Sequence of chain 1.B:
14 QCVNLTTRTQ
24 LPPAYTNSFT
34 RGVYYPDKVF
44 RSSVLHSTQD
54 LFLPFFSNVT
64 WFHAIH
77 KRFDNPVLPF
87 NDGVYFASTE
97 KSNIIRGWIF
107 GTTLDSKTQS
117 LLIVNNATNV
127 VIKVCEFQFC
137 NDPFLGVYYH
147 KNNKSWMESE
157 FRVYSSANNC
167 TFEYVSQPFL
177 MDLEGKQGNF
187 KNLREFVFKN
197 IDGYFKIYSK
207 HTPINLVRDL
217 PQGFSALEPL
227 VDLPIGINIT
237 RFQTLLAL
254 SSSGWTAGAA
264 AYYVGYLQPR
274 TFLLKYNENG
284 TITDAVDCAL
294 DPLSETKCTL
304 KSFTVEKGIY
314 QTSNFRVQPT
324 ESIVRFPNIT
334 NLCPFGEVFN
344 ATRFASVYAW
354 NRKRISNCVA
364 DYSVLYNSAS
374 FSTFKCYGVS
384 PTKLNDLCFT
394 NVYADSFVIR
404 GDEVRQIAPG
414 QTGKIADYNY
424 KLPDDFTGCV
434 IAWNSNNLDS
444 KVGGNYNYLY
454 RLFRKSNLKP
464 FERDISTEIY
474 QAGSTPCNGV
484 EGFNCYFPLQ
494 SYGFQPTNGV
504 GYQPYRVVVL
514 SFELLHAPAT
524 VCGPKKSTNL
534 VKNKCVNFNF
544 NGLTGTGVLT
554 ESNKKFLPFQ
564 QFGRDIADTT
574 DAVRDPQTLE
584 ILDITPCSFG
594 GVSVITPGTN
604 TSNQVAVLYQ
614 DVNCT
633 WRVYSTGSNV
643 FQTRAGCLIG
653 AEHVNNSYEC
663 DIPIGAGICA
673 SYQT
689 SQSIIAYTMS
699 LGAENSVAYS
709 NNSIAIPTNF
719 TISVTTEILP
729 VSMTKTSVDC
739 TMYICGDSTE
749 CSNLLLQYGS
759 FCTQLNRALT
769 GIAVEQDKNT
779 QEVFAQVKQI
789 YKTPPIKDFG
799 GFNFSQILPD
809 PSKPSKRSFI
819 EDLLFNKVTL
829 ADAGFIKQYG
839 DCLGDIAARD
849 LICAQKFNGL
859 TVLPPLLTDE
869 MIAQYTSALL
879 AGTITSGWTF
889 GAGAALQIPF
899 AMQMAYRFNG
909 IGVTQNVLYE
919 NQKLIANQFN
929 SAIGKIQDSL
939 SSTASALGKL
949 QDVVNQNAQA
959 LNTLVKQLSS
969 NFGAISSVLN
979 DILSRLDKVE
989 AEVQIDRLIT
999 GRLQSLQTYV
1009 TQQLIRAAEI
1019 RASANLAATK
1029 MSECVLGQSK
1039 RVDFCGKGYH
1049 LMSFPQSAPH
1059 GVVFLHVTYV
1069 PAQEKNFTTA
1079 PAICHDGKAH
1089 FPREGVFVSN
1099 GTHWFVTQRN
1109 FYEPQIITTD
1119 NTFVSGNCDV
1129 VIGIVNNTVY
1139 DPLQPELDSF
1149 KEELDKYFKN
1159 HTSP

Sequence of chain 1.C:
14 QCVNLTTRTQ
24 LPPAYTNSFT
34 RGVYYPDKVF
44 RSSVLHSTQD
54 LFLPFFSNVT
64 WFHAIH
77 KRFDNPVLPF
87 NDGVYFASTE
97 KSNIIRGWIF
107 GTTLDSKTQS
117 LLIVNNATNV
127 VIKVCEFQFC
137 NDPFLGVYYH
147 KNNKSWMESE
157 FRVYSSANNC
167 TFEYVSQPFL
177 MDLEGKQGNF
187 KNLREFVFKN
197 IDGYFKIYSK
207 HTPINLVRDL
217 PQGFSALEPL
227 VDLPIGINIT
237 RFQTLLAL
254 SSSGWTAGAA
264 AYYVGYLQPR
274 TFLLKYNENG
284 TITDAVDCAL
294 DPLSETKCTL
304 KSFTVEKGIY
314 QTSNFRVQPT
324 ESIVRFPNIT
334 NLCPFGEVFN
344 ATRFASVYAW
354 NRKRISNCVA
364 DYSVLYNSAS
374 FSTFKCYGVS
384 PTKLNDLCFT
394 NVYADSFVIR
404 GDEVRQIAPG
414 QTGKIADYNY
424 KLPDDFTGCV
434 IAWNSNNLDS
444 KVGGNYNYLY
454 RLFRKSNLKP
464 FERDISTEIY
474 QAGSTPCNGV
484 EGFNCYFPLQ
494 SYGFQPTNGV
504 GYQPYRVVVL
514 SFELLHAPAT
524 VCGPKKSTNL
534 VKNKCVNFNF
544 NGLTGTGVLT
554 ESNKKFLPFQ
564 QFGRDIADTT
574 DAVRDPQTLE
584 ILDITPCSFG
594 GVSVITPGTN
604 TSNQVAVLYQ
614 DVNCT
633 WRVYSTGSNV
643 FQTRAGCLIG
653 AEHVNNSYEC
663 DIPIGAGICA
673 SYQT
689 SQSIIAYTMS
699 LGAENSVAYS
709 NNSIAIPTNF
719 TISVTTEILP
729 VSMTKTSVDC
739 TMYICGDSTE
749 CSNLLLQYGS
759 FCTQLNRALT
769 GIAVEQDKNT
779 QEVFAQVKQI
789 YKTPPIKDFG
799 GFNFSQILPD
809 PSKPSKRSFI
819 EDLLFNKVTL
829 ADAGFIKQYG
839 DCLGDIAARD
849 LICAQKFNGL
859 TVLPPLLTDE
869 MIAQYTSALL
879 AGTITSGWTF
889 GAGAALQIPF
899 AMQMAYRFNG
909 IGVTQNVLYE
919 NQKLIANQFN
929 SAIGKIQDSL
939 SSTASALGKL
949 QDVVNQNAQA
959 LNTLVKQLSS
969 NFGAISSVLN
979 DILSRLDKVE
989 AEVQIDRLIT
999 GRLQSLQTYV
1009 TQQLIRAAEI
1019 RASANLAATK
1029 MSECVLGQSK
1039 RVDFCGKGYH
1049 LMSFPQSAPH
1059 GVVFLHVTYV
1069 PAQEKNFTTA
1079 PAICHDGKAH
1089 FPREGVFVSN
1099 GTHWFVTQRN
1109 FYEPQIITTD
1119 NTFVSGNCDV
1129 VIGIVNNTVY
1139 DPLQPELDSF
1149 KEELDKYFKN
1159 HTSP

Binding-site contacts:
Ligand atom C8 contacts residue TYR351 of chain 1.B at 3.8 Å (hydrophobic).
Ligand atom N2 contacts residue ILE468 of chain 1.B at 4.1 Å.
Ligand atom C1 contacts residue ASN164 of chain 1.C at 4.3 Å.
Ligand atom O5 contacts residue GLU132 of chain 1.C at 4.3 Å.
Ligand atom C8 contacts residue ILE468 of chain 1.B at 4.1 Å (hydrophobic).
Ligand atom O6 contacts residue ASN164 of chain 1.C at 3.4 Å (h-bond).
Ligand atom N2 contacts residue TYR351 of chain 1.B at 3.8 Å.
Ligand atom C7 contacts residue TYR351 of chain 1.B at 4.3 Å (hydrophobic).
Ligand atom C1 contacts residue ASN165 of chain 1.C at 1.4 Å.
Ligand atom C8 contacts residue ALA352 of chain 1.B at 3.7 Å (hydrophobic).
Ligand atom C6 contacts residue ASN164 of chain 1.C at 3.7 Å.
Ligand atom N2 contacts residue ASN165 of chain 1.C at 3.1 Å (h-bond).
Ligand atom O5 contacts residue ASN164 of chain 1.C at 3.4 Å (h-bond).
Ligand atom C2 contacts residue ASN165 of chain 1.C at 2.6 Å.
Ligand atom C7 contacts residue ASN165 of chain 1.C at 3.6 Å.
Ligand atom O5 contacts residue ASN165 of chain 1.C at 2.2 Å (h-bond).
Ligand atom C5 contacts residue ASN165 of chain 1.C at 3.6 Å.
Ligand atom C3 contacts residue ASN165 of chain 1.C at 3.8 Å.
Ligand atom C5 contacts residue ASN164 of chain 1.C at 4.1 Å.
Ligand atom O7 contacts residue ASN165 of chain 1.C at 3.2 Å (h-bond).
Ligand atom C7 contacts residue ILE468 of chain 1.B at 4.3 Å (hydrophobic).
Ligand atom C4 contacts residue ASN165 of chain 1.C at 4.2 Å.
Ligand atom C1 contacts residue GLU132 of chain 1.C at 3.9 Å.
Ligand atom O6 contacts residue ASN165 of chain 1.C at 4.4 Å.

A small-molecule ligand and the protein it binds are described below.
Small molecule (SMILES): CC(=O)N[C@H]1[C@H](O[C@H]2[C@H](O)[C@@H](NC(C)=O)CO[C@@H]2CO)O[C@H](CO)[C@@H](O)[C@@H]1O